Binding-site contacts:
Ligand atom C8 contacts residue PHE268 of chain 1.D at 3.8 Å (hydrophobic).
Ligand atom N2 contacts residue ASN415 of chain 1.D at 2.9 Å (h-bond).
Ligand atom C2 contacts residue ASN415 of chain 1.D at 2.5 Å.
Ligand atom O5 contacts residue ASN415 of chain 1.D at 2.4 Å (h-bond).
Ligand atom C4 contacts residue ASN415 of chain 1.D at 4.2 Å.
Ligand atom C8 contacts residue GLU416 of chain 1.D at 4.5 Å.
Ligand atom C7 contacts residue ASN415 of chain 1.D at 3.3 Å.
Ligand atom O7 contacts residue ASN415 of chain 1.D at 3.2 Å (h-bond).
Ligand atom N2 contacts residue GLU416 of chain 1.D at 4.4 Å.
Ligand atom C5 contacts residue ASN415 of chain 1.D at 3.7 Å.
Ligand atom C7 contacts residue TRP577 of chain 1.D at 4.5 Å (hydrophobic).
Ligand atom C8 contacts residue ILE419 of chain 1.D at 4.1 Å (hydrophobic).
Ligand atom C8 contacts residue TRP577 of chain 1.D at 3.6 Å (hydrophobic).
Ligand atom C1 contacts residue ASN415 of chain 1.D at 1.4 Å.
Ligand atom O7 contacts residue TRP577 of chain 1.D at 4.4 Å.
Ligand atom C8 contacts residue ASN415 of chain 1.D at 4.4 Å.
Ligand atom C3 contacts residue ASN415 of chain 1.D at 3.8 Å.

This small molecule binds to this protein.
Small molecule (SMILES): CC(=O)N[C@@H]1[C@@H](O)[C@H](O)[C@@H](CO)O[C@H]1O

Sequence of chain 1.D:
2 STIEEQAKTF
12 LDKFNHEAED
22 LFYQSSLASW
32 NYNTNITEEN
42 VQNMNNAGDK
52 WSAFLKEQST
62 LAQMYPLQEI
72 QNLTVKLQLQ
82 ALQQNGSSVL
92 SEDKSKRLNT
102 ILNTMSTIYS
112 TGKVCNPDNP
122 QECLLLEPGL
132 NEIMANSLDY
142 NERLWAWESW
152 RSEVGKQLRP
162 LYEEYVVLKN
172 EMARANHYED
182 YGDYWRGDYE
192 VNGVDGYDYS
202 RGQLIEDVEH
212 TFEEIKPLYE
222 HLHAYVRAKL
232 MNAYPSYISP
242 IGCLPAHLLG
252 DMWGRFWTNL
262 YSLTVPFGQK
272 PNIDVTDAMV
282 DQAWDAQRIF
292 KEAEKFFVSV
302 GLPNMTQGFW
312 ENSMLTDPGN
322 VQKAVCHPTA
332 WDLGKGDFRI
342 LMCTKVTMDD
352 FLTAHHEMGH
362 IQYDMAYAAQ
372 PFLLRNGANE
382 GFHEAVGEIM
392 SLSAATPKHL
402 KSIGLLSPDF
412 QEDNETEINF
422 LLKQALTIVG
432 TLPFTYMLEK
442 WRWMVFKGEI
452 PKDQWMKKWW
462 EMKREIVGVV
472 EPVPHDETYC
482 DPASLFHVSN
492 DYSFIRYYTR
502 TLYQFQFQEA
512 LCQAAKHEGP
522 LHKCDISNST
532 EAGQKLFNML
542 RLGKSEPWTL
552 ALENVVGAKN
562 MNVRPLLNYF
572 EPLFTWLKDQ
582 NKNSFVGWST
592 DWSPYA